Sequence of chain 1.H:
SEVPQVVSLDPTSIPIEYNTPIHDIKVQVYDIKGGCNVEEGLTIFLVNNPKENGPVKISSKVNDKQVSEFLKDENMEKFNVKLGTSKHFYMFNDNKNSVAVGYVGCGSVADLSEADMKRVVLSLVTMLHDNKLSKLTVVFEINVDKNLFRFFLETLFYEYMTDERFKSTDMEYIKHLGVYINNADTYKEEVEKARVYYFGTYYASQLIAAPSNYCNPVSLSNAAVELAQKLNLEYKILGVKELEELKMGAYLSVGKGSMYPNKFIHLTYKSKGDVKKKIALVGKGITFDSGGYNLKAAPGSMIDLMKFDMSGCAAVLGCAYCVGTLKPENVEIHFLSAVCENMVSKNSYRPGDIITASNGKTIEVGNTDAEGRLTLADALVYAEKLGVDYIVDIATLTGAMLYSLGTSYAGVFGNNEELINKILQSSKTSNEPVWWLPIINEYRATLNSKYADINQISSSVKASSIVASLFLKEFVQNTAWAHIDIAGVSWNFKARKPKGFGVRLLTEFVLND

Binding-site contacts:
Ligand atom CBG contacts residue SER470 of chain 1.H at 3.6 Å.
Ligand atom O contacts residue ZN1 of chain 1.UB at 2.0 Å.
Ligand atom OAT contacts residue GLU377 of chain 1.H at 2.7 Å (salt-bridge).
Ligand atom OAT contacts residue ZN1 of chain 1.UB at 2.4 Å.
Ligand atom CAL contacts residue ALA493 of chain 1.H at 3.6 Å (hydrophobic).
Ligand atom CAD contacts residue LEU403 of chain 1.H at 3.6 Å (hydrophobic).
Ligand atom CA contacts residue LEU403 of chain 1.H at 3.1 Å (hydrophobic).
Ligand atom O contacts residue ASP295 of chain 1.H at 3.0 Å (salt-bridge).
Ligand atom FAO contacts residue MET308 of chain 1.H at 3.4 Å.
Ligand atom C contacts residue ZN1 of chain 1.UB at 2.7 Å.
Ligand atom CAC contacts residue GLY405 of chain 1.H at 3.5 Å.
Ligand atom CAF contacts residue GLY405 of chain 1.H at 3.6 Å.
Ligand atom C contacts residue ASP375 of chain 1.H at 3.4 Å.
Ligand atom NAS contacts residue LYS290 of chain 1.H at 3.2 Å (salt-bridge).
Ligand atom FAN contacts residue PHE499 of chain 1.H at 3.2 Å.
Ligand atom CBA contacts residue ARG379 of chain 1.H at 3.7 Å.
Ligand atom OAT contacts residue ASP295 of chain 1.H at 3.1 Å (salt-bridge).
Ligand atom FAM contacts residue ALA493 of chain 1.H at 2.8 Å.
Ligand atom FAN contacts residue MET308 of chain 1.H at 3.6 Å.
Ligand atom FAN contacts residue LEU408 of chain 1.H at 3.6 Å.
Ligand atom CBA contacts residue ALA376 of chain 1.H at 3.6 Å (hydrophobic).
Ligand atom CAK contacts residue LEU408 of chain 1.H at 3.6 Å (hydrophobic).
Ligand atom OAX contacts residue GLY405 of chain 1.H at 3.3 Å (h-bond).
Ligand atom OAX contacts residue THR404 of chain 1.H at 3.5 Å.
Ligand atom CAD contacts residue GLY405 of chain 1.H at 3.4 Å.
Ligand atom CBF contacts residue ASN373 of chain 1.H at 3.7 Å.
Ligand atom NAS contacts residue CO31 of chain 1.TB at 2.9 Å (h-bond).
Ligand atom CAE contacts residue GLY405 of chain 1.H at 3.6 Å.
Ligand atom OAT contacts residue CO31 of chain 1.TB at 2.9 Å (h-bond).
Ligand atom NAS contacts residue ASP375 of chain 1.H at 3.6 Å (salt-bridge).
Ligand atom C contacts residue LEU403 of chain 1.H at 3.6 Å (hydrophobic).
Ligand atom CAJ contacts residue LEU408 of chain 1.H at 3.6 Å (hydrophobic).
Ligand atom O contacts residue LYS302 of chain 1.H at 2.9 Å (salt-bridge).
Ligand atom O contacts residue ASP375 of chain 1.H at 2.9 Å (salt-bridge).
Ligand atom FAO contacts residue GLY306 of chain 1.H at 3.4 Å.
Ligand atom NAS contacts residue ZN1 of chain 1.UB at 2.9 Å.
Ligand atom OAT contacts residue ASP375 of chain 1.H at 3.4 Å (salt-bridge).
Ligand atom NAS contacts residue LEU403 of chain 1.H at 3.1 Å (h-bond).
Ligand atom OAT contacts residue LYS290 of chain 1.H at 2.8 Å (salt-bridge).
Ligand atom OAT contacts residue ASP315 of chain 1.H at 3.6 Å (salt-bridge).

A protein and the small-molecule ligand that binds it are described below.
Small molecule (SMILES): O=C(N[C@@H](C(=O)NO)c1ccc(-c2cc(F)c(F)c(F)c2)cc1)C1C2CC3CC(C2)CC1C3